Binding-site contacts:
Ligand atom C20 contacts residue VAL100 of chain 1.A at 3.5 Å (hydrophobic).
Ligand atom F1 contacts residue TYR99 of chain 1.A at 3.8 Å.
Ligand atom N14 contacts residue VAL100 of chain 1.A at 3.1 Å (h-bond).
Ligand atom C12 contacts residue LEU149 of chain 1.A at 3.6 Å (hydrophobic).
Ligand atom C13 contacts residue ALA47 of chain 1.A at 3.5 Å (hydrophobic).
Ligand atom CL2 contacts residue VAL30 of chain 1.A at 3.4 Å.
Ligand atom O9 contacts residue VAL30 of chain 1.A at 3.8 Å.
Ligand atom F1 contacts residue LEU22 of chain 1.A at 3.2 Å.
Ligand atom C16 contacts residue LEU149 of chain 1.A at 3.7 Å (hydrophobic).
Ligand atom C13 contacts residue GLU98 of chain 1.A at 3.6 Å.
Ligand atom C18 contacts residue VAL100 of chain 1.A at 3.5 Å (hydrophobic).
Ligand atom C15 contacts residue VAL100 of chain 1.A at 3.5 Å (hydrophobic).
Ligand atom C20 contacts residue PRO101 of chain 1.A at 3.3 Å (hydrophobic).
Ligand atom C20 contacts residue GLY103 of chain 1.A at 3.5 Å.
Ligand atom CL1 contacts residue ASP160 of chain 1.A at 3.8 Å.
Ligand atom N17 contacts residue GLY103 of chain 1.A at 3.8 Å.
Ligand atom N17 contacts residue TYR99 of chain 1.A at 3.7 Å.
Ligand atom C23 contacts residue PRO101 of chain 1.A at 3.7 Å (hydrophobic).
Ligand atom C16 contacts residue LEU22 of chain 1.A at 3.8 Å (hydrophobic).
Ligand atom CL1 contacts residue LEU149 of chain 1.A at 3.8 Å.
Ligand atom N17 contacts residue VAL100 of chain 1.A at 2.7 Å (h-bond).
Ligand atom C18 contacts residue GLY103 of chain 1.A at 3.5 Å.
Ligand atom CL2 contacts residue LEU22 of chain 1.A at 3.6 Å.
Ligand atom N10 contacts residue LEU149 of chain 1.A at 3.6 Å.
Ligand atom O19 contacts residue LEU22 of chain 1.A at 3.5 Å.
Ligand atom C11 contacts residue LEU149 of chain 1.A at 3.7 Å (hydrophobic).
Ligand atom C22 contacts residue PRO101 of chain 1.A at 3.8 Å (hydrophobic).
Ligand atom C13 contacts residue VAL100 of chain 1.A at 3.7 Å (hydrophobic).
Ligand atom C15 contacts residue LEU22 of chain 1.A at 3.8 Å (hydrophobic).
Ligand atom C20 contacts residue TYR99 of chain 1.A at 3.8 Å (hydrophobic).
Ligand atom C6 contacts residue ARG146 of chain 1.A at 3.6 Å.
Ligand atom C23 contacts residue TYR99 of chain 1.A at 3.4 Å (hydrophobic).
Ligand atom CL1 contacts residue GLY159 of chain 1.A at 3.4 Å.
Ligand atom C22 contacts residue GLY103 of chain 1.A at 3.7 Å.
Ligand atom C2 contacts residue GLU24 of chain 1.A at 3.4 Å.
Ligand atom CL2 contacts residue GLY23 of chain 1.A at 3.5 Å.
Ligand atom C6 contacts residue ASN147 of chain 1.A at 3.2 Å.
Ligand atom F1 contacts residue ARG20 of chain 1.A at 3.1 Å.
Ligand atom C23 contacts residue ARG20 of chain 1.A at 3.7 Å.
Ligand atom C1 contacts residue GLU24 of chain 1.A at 3.8 Å.

Sequence of chain 1.A:
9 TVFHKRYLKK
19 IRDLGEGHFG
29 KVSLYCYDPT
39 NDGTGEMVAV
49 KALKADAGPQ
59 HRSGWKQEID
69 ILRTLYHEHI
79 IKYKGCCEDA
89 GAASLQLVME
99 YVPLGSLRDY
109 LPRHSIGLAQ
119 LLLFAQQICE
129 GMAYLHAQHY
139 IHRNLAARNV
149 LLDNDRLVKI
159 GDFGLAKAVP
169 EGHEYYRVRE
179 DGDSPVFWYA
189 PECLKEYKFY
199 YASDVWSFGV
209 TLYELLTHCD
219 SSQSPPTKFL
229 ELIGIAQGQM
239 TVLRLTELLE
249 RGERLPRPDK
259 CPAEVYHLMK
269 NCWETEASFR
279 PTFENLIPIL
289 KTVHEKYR

The small molecule below binds the protein below.
Small molecule (SMILES): O=C(Nc1ccnc(NC(=O)[C@H]2C[C@H]2F)c1)c1c(Cl)cccc1Cl